Binding-site contacts:
Ligand atom O6 contacts residue PHE220 of chain 2.B at 3.4 Å.
Ligand atom N3 contacts residue PHE73 of chain 2.B at 4.4 Å.
Ligand atom N3 contacts residue PHE220 of chain 2.B at 3.7 Å.
Ligand atom C6 contacts residue THR191 of chain 2.B at 3.6 Å.
Ligand atom N1 contacts residue ARG189 of chain 2.B at 3.4 Å (salt-bridge).
Ligand atom C8 contacts residue ASP274 of chain 2.B at 3.7 Å.
Ligand atom O6 contacts residue THR191 of chain 2.B at 3.2 Å (h-bond).
Ligand atom C2 contacts residue ARG189 of chain 2.B at 4.4 Å.
Ligand atom C6 contacts residue PHE73 of chain 2.B at 4.2 Å (hydrophobic).
Ligand atom N7 contacts residue ARG195 of chain 2.B at 4.1 Å.
Ligand atom N3 contacts residue TYR72 of chain 2.B at 3.7 Å.
Ligand atom C5 contacts residue PHE220 of chain 2.B at 3.3 Å (hydrophobic).
Ligand atom C6 contacts residue ARG189 of chain 2.B at 3.9 Å.
Ligand atom N9 contacts residue PHE220 of chain 2.B at 3.6 Å.
Ligand atom N7 contacts residue THR191 of chain 2.B at 2.8 Å.
Ligand atom O6 contacts residue ARG189 of chain 2.B at 3.0 Å (salt-bridge).
Ligand atom N9 contacts residue ARG195 of chain 2.B at 4.1 Å.
Ligand atom C4 contacts residue ASP274 of chain 2.B at 4.3 Å.
Ligand atom N1 contacts residue PHE73 of chain 2.B at 3.5 Å.
Ligand atom C2 contacts residue PHE220 of chain 2.B at 3.7 Å (hydrophobic).
Ligand atom C8 contacts residue ARG195 of chain 2.B at 3.3 Å.
Ligand atom C8 contacts residue THR191 of chain 2.B at 3.2 Å.
Ligand atom C4 contacts residue PHE220 of chain 2.B at 3.5 Å (hydrophobic).
Ligand atom C4 contacts residue TYR72 of chain 2.B at 3.4 Å (hydrophobic).
Ligand atom N9 contacts residue TYR72 of chain 2.B at 3.2 Å.
Ligand atom C2 contacts residue TYR72 of chain 2.B at 4.4 Å (hydrophobic).
Ligand atom C8 contacts residue PHE220 of chain 2.B at 3.5 Å (hydrophobic).
Ligand atom C8 contacts residue TYR72 of chain 2.B at 3.6 Å (hydrophobic).
Ligand atom C5 contacts residue TYR72 of chain 2.B at 3.9 Å (hydrophobic).
Ligand atom N9 contacts residue ASP274 of chain 2.B at 3.1 Å (salt-bridge).
Ligand atom C5 contacts residue THR191 of chain 2.B at 3.5 Å.
Ligand atom N7 contacts residue TYR72 of chain 2.B at 3.8 Å.
Ligand atom C2 contacts residue PHE73 of chain 2.B at 3.6 Å (hydrophobic).
Ligand atom N7 contacts residue PHE220 of chain 2.B at 3.3 Å.
Ligand atom N1 contacts residue PHE220 of chain 2.B at 3.5 Å.
Ligand atom C6 contacts residue PHE220 of chain 2.B at 3.3 Å (hydrophobic).

This small molecule binds to this protein.
Small molecule (SMILES): O=c1[nH]cnc2nc[nH]c12

Sequence of chain 2.B:
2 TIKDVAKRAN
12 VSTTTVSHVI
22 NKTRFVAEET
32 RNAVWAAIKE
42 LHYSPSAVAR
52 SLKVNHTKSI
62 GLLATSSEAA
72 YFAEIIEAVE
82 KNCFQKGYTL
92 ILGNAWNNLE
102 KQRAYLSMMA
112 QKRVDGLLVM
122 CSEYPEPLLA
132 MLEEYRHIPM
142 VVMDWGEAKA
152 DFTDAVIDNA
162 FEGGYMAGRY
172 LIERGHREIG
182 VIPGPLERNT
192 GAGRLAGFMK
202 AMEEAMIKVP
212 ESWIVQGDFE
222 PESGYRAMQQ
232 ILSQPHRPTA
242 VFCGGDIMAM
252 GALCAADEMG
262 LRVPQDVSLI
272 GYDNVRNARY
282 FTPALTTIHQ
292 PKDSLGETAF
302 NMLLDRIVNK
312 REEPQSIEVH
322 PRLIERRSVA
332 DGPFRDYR